Binding-site contacts:
Ligand atom O3 contacts residue LEU38 of chain 1.A at 3.6 Å.
Ligand atom C15 contacts residue PHE113 of chain 1.A at 3.9 Å (hydrophobic).
Ligand atom N1 contacts residue LEU114 of chain 1.A at 2.9 Å (h-bond).
Ligand atom C8 contacts residue VAL46 of chain 1.A at 3.6 Å (hydrophobic).
Ligand atom C16 contacts residue LEU114 of chain 1.A at 3.2 Å (hydrophobic).
Ligand atom C10 contacts residue GLN40 of chain 1.A at 3.4 Å.
Ligand atom C16 contacts residue GLY117 of chain 1.A at 3.7 Å.
Ligand atom C20 contacts residue LEU164 of chain 1.A at 3.8 Å (hydrophobic).
Ligand atom N2 contacts residue PHE113 of chain 1.A at 3.6 Å.
Ligand atom C2 contacts residue ALA62 of chain 1.A at 3.7 Å (hydrophobic).
Ligand atom N1 contacts residue PHE113 of chain 1.A at 3.9 Å.
Ligand atom C14 contacts residue LEU114 of chain 1.A at 3.7 Å (hydrophobic).
Ligand atom N1 contacts residue ASP112 of chain 1.A at 3.9 Å.
Ligand atom C1 contacts residue LEU164 of chain 1.A at 3.9 Å (hydrophobic).
Ligand atom C3 contacts residue ALA62 of chain 1.A at 3.5 Å (hydrophobic).
Ligand atom C9 contacts residue GLN40 of chain 1.A at 3.9 Å.
Ligand atom C3 contacts residue ASP112 of chain 1.A at 3.2 Å.
Ligand atom C17 contacts residue GLY117 of chain 1.A at 3.6 Å.
Ligand atom C4 contacts residue THR174 of chain 1.A at 3.7 Å.
Ligand atom C18 contacts residue GLY117 of chain 1.A at 3.9 Å.
Ligand atom C13 contacts residue ASP175 of chain 1.A at 3.7 Å.
Ligand atom O1 contacts residue LEU164 of chain 1.A at 3.4 Å.
Ligand atom C14 contacts residue LEU164 of chain 1.A at 3.6 Å (hydrophobic).
Ligand atom N2 contacts residue LEU164 of chain 1.A at 3.8 Å.
Ligand atom C16 contacts residue PHE113 of chain 1.A at 3.5 Å (hydrophobic).
Ligand atom O2 contacts residue LEU164 of chain 1.A at 3.6 Å.
Ligand atom C13 contacts residue THR174 of chain 1.A at 3.2 Å.
Ligand atom C5 contacts residue THR174 of chain 1.A at 3.5 Å.
Ligand atom C2 contacts residue ASP112 of chain 1.A at 3.9 Å.
Ligand atom N2 contacts residue LEU114 of chain 1.A at 2.7 Å (h-bond).
Ligand atom C15 contacts residue LEU114 of chain 1.A at 3.4 Å (hydrophobic).
Ligand atom O2 contacts residue THR174 of chain 1.A at 2.9 Å (h-bond).
Ligand atom C23 contacts residue ARG115 of chain 1.A at 3.2 Å.
Ligand atom C13 contacts residue ASN162 of chain 1.A at 3.2 Å.
Ligand atom F contacts residue VAL46 of chain 1.A at 3.3 Å.
Ligand atom C9 contacts residue GLY39 of chain 1.A at 3.7 Å.
Ligand atom C21 contacts residue LEU38 of chain 1.A at 3.7 Å (hydrophobic).
Ligand atom C13 contacts residue GLU161 of chain 1.A at 3.8 Å.
Ligand atom C13 contacts residue LEU164 of chain 1.A at 3.7 Å (hydrophobic).
Ligand atom F contacts residue LEU38 of chain 1.A at 3.2 Å.

Sequence of chain 1.A:
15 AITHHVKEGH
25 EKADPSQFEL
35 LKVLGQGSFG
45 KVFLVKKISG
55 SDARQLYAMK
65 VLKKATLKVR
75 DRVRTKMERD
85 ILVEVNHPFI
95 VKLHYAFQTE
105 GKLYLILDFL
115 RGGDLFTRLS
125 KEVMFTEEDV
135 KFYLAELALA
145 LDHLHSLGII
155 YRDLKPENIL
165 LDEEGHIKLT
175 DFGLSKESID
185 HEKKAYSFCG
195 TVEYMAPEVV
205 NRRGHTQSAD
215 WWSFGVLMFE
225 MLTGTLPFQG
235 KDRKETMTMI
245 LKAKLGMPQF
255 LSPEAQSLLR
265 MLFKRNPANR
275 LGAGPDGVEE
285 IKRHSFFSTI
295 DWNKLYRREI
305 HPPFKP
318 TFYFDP

A small-molecule ligand and the protein it binds are described below.
Small molecule (SMILES): COc1cc(Nc2nc3cccc(-c4c(F)cccc4OC)c3o2)cc(OC)c1OC